Sequence of chain 1.F:
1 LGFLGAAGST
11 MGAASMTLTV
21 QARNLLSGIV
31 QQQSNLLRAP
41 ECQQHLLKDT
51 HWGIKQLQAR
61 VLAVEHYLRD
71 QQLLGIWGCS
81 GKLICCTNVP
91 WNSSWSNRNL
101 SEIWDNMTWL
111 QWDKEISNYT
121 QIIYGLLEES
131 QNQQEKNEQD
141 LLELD

This protein binds this small molecule.
Small molecule (SMILES): CC(=O)N[C@H]1[C@H](O[C@H]2[C@H](O)[C@@H](NC(C)=O)CO[C@@H]2CO)O[C@H](CO)[C@@H](O)[C@@H]1O

Binding-site contacts:
Ligand atom O5 contacts residue ASN90 of chain 1.E at 2.4 Å (h-bond).
Ligand atom C1 contacts residue ASN90 of chain 1.E at 1.5 Å.
Ligand atom C7 contacts residue ASN90 of chain 1.E at 3.7 Å.
Ligand atom N2 contacts residue GLU89 of chain 1.E at 3.1 Å (salt-bridge).
Ligand atom C3 contacts residue ASN90 of chain 1.E at 3.9 Å.
Ligand atom C2 contacts residue ASN90 of chain 1.E at 2.5 Å.
Ligand atom C1 contacts residue GLU89 of chain 1.E at 4.2 Å.
Ligand atom C7 contacts residue GLU89 of chain 1.E at 3.9 Å.
Ligand atom C5 contacts residue ASN90 of chain 1.E at 3.8 Å.
Ligand atom C8 contacts residue GLY5 of chain 1.F at 3.9 Å.
Ligand atom C8 contacts residue GLU89 of chain 1.E at 3.9 Å.
Ligand atom C8 contacts residue LEU1 of chain 1.F at 4.3 Å (hydrophobic).
Ligand atom C3 contacts residue GLU89 of chain 1.E at 4.2 Å.
Ligand atom C8 contacts residue SER9 of chain 1.F at 4.2 Å.
Ligand atom C4 contacts residue ASN90 of chain 1.E at 4.3 Å.
Ligand atom O7 contacts residue ASN90 of chain 1.E at 4.0 Å.
Ligand atom C7 contacts residue SER9 of chain 1.F at 4.0 Å.
Ligand atom C2 contacts residue GLU89 of chain 1.E at 4.0 Å.
Ligand atom O6 contacts residue ASN90 of chain 1.E at 4.3 Å.
Ligand atom O7 contacts residue SER9 of chain 1.F at 3.1 Å.
Ligand atom N2 contacts residue ASN90 of chain 1.E at 3.0 Å (h-bond).
Ligand atom O7 contacts residue GLY8 of chain 1.F at 4.3 Å.

Sequence of chain 1.E:
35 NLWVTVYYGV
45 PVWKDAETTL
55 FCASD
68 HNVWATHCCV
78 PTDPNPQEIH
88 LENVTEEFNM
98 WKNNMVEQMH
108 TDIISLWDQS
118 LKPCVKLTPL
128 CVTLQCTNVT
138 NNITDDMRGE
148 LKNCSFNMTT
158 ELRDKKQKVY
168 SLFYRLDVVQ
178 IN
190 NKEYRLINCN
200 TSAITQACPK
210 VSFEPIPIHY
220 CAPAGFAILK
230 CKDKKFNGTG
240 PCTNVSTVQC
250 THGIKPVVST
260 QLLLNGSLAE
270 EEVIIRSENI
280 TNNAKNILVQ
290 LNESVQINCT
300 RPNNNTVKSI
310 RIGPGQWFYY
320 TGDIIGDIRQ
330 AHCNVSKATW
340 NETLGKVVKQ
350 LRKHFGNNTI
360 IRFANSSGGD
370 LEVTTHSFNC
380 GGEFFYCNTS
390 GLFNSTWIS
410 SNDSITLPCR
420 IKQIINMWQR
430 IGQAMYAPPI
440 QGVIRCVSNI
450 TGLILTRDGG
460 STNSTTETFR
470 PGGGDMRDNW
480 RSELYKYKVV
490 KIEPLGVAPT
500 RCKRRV